Sequence of chain 8.A:
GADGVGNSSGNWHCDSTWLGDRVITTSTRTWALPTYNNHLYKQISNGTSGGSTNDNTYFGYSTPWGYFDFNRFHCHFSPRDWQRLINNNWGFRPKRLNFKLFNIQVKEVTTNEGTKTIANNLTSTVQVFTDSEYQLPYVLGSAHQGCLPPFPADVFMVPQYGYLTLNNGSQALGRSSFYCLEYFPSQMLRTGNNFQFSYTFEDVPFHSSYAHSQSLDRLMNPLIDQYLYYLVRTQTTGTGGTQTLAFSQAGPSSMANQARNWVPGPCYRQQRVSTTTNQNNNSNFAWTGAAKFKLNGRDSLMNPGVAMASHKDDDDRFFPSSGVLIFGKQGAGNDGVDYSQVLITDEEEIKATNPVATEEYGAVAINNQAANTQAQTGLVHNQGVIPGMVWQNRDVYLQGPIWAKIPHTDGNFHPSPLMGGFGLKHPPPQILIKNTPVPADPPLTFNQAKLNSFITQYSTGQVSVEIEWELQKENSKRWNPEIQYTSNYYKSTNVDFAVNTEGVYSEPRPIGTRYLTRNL

This small molecule binds to this protein.
Small molecule (SMILES): Nc1ncnc2c1ncn2[C@H]1C[C@H](O)[C@@H](COP(=O)(O)O)O1

Sequence of chain 56.A:
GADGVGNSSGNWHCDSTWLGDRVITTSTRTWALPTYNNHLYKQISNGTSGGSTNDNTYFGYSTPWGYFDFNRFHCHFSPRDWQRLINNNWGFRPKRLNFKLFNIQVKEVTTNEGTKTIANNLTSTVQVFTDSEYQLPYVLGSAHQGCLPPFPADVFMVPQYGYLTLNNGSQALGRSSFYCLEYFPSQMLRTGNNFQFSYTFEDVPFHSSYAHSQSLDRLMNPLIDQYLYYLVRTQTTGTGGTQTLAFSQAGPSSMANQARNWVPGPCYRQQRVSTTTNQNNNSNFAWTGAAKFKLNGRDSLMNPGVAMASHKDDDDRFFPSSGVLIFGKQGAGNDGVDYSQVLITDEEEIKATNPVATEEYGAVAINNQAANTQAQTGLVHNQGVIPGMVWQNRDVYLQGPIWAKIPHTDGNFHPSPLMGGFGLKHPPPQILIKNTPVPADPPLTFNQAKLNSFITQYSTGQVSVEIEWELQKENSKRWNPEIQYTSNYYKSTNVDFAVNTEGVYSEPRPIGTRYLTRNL

Binding-site contacts:
Ligand atom N9 contacts residue HIS630 of chain 8.A at 4.2 Å.
Ligand atom N1 contacts residue PRO421 of chain 8.A at 4.3 Å.
Ligand atom N7 contacts residue ASN609 of chain 8.A at 3.8 Å.
Ligand atom N3 contacts residue GLY639 of chain 8.A at 4.3 Å.
Ligand atom N1 contacts residue VAL420 of chain 8.A at 3.7 Å.
Ligand atom C1' contacts residue HIS630 of chain 8.A at 4.0 Å.
Ligand atom N6 contacts residue SER632 of chain 8.A at 3.3 Å (h-bond).
Ligand atom C6 contacts residue PRO421 of chain 8.A at 4.1 Å (hydrophobic).
Ligand atom N7 contacts residue PRO421 of chain 8.A at 4.2 Å.
Ligand atom N6 contacts residue GLY637 of chain 8.A at 3.7 Å.
Ligand atom N6 contacts residue PHE638 of chain 8.A at 3.9 Å.
Ligand atom C6 contacts residue SER632 of chain 8.A at 3.9 Å.
Ligand atom O2P contacts residue ASP626 of chain 56.A at 4.2 Å.
Ligand atom C4 contacts residue PRO631 of chain 8.A at 4.0 Å (hydrophobic).
Ligand atom N3 contacts residue PRO631 of chain 8.A at 3.6 Å.
Ligand atom C8 contacts residue PRO421 of chain 8.A at 4.3 Å (hydrophobic).
Ligand atom N1 contacts residue PHE638 of chain 8.A at 4.3 Å.
Ligand atom C4 contacts residue PRO421 of chain 8.A at 4.3 Å (hydrophobic).
Ligand atom C2 contacts residue GLY639 of chain 8.A at 3.1 Å.
Ligand atom N1 contacts residue PRO631 of chain 8.A at 3.5 Å (h-bond).
Ligand atom C5 contacts residue SER632 of chain 8.A at 4.1 Å.
Ligand atom N6 contacts residue GLY639 of chain 8.A at 3.6 Å (h-bond).
Ligand atom C2 contacts residue PRO631 of chain 8.A at 3.3 Å (hydrophobic).
Ligand atom C2 contacts residue VAL420 of chain 8.A at 4.3 Å (hydrophobic).
Ligand atom C5 contacts residue PRO631 of chain 8.A at 4.2 Å (hydrophobic).
Ligand atom C8 contacts residue HIS630 of chain 8.A at 3.3 Å.
Ligand atom N7 contacts residue HIS630 of chain 8.A at 4.1 Å.
Ligand atom O1P contacts residue LYS641 of chain 56.A at 4.0 Å.
Ligand atom N9 contacts residue PRO421 of chain 8.A at 4.4 Å.
Ligand atom C6 contacts residue GLY639 of chain 8.A at 3.8 Å.
Ligand atom C6 contacts residue VAL420 of chain 8.A at 4.0 Å (hydrophobic).
Ligand atom C5 contacts residue PRO421 of chain 8.A at 4.1 Å (hydrophobic).
Ligand atom C1' contacts residue PRO631 of chain 8.A at 4.3 Å (hydrophobic).
Ligand atom C3' contacts residue HIS630 of chain 8.A at 4.4 Å.
Ligand atom N6 contacts residue VAL420 of chain 8.A at 4.0 Å.
Ligand atom C2' contacts residue HIS630 of chain 8.A at 3.2 Å.
Ligand atom C6 contacts residue PRO631 of chain 8.A at 3.9 Å (hydrophobic).
Ligand atom N7 contacts residue SER632 of chain 8.A at 4.1 Å.
Ligand atom N1 contacts residue GLY639 of chain 8.A at 3.1 Å (h-bond).
Ligand atom C2 contacts residue PRO421 of chain 8.A at 4.5 Å (hydrophobic).